Binding-site contacts:
Ligand atom N7 contacts residue 1WA8 of chain 2.B at 3.3 Å.
Ligand atom N6 contacts residue DT3 of chain 1.B at 3.2 Å (h-bond).
Ligand atom N1 contacts residue DT3 of chain 1.B at 2.8 Å (h-bond).
Ligand atom C5' contacts residue 1WA8 of chain 2.B at 2.9 Å.
Ligand atom N3 contacts residue DA4 of chain 1.B at 3.1 Å (h-bond).
Ligand atom N6 contacts residue DA4 of chain 1.B at 3.4 Å (h-bond).
Ligand atom N6 contacts residue DT5 of chain 1.B at 3.4 Å (h-bond).
Ligand atom N1 contacts residue 1WA8 of chain 2.B at 3.3 Å.
Ligand atom O2 contacts residue 1WA6 of chain 1.B at 2.8 Å (h-bond).
Ligand atom N1 contacts residue 1WA8 of chain 1.B at 3.0 Å (h-bond).
Ligand atom C2 contacts residue DT3 of chain 1.B at 3.3 Å.
Ligand atom O3' contacts residue LEU96 of chain 1.A at 3.1 Å (h-bond).
Ligand atom N2 contacts residue ARG97 of chain 1.A at 3.4 Å (salt-bridge).
Ligand atom N6 contacts residue 1WA6 of chain 1.B at 2.6 Å (h-bond).
Ligand atom N2 contacts residue ASP95 of chain 1.A at 3.2 Å (salt-bridge).
Ligand atom N2 contacts residue LEU80 of chain 1.A at 3.3 Å.
Ligand atom N6 contacts residue 1WA8 of chain 1.B at 2.8 Å (h-bond).
Ligand atom N6 contacts residue 1WA8 of chain 2.B at 3.4 Å (h-bond).
Ligand atom N1 contacts residue 1WA6 of chain 1.B at 2.9 Å (h-bond).
Ligand atom N6 contacts residue 1WA7 of chain 1.B at 2.7 Å (h-bond).
Ligand atom N1 contacts residue 1WA7 of chain 1.B at 2.9 Å (h-bond).
Ligand atom P contacts residue 1WA8 of chain 2.B at 1.6 Å.
Ligand atom C2 contacts residue 1WA8 of chain 2.B at 3.3 Å.
Ligand atom C6 contacts residue 1WA8 of chain 2.B at 3.4 Å.
Ligand atom N1 contacts residue DC1 of chain 1.B at 3.0 Å (h-bond).
Ligand atom C2' contacts residue GLN94 of chain 1.A at 3.4 Å.
Ligand atom C8 contacts residue 1WA8 of chain 2.B at 3.2 Å.
Ligand atom O2 contacts residue 1WA7 of chain 1.B at 2.9 Å (h-bond).
Ligand atom OP1 contacts residue 1WA8 of chain 2.B at 2.5 Å (h-bond).
Ligand atom O5' contacts residue 1WA8 of chain 2.B at 2.5 Å (h-bond).
Ligand atom O6 contacts residue DC1 of chain 1.B at 3.2 Å (h-bond).
Ligand atom N6 contacts residue DT2 of chain 1.B at 3.3 Å (h-bond).
Ligand atom N1 contacts residue DT5 of chain 1.B at 3.3 Å (h-bond).
Ligand atom O2 contacts residue 1WA8 of chain 1.B at 2.9 Å (h-bond).
Ligand atom N6 contacts residue DC1 of chain 1.B at 3.1 Å (h-bond).
Ligand atom N2 contacts residue DC1 of chain 1.B at 2.7 Å (h-bond).
Ligand atom O2 contacts residue 1WA8 of chain 2.B at 3.4 Å (h-bond).
Ligand atom N1 contacts residue DT2 of chain 1.B at 3.0 Å (h-bond).
Ligand atom C4 contacts residue LEU80 of chain 1.A at 3.4 Å (hydrophobic).
Ligand atom OP2 contacts residue 1WA8 of chain 2.B at 2.4 Å (h-bond).

The protein below binds the small molecule below.
Small molecule (SMILES): Cc1cn([C@H]2C[C@H](O[P](=O)(O)OC[C@H]3O[C@@H](n4cnc5c(N)ncnc54)C[C@@H]3O[P](=O)(O)OC[C@H]3O[C@@H](n4cnc5c(N)ncnc54)C[C@@H]3O[P](=O)(O)OC[C@H]3O[C@@H](n4cnc5c(=O)nc(N)[nH]c54)C[C@@H]3O)[C@@H](CO[P](=O)(O)O[C@H]3C[C@H](n4cnc5c(N)ncnc54)O[C@@H]3CO[P](=O)(O)O[C@H]3C[C@H](n4cnc5c(N)[nH]c(=O)nc54)O[C@@H]3CO[P](=O)(O)O[C@H]3C[C@H](n4cnc5c(N)[nH]c(=O)nc54)O[C@@H]3CO[P](=O)(O)O[C@H]3C[C@H](n4cnc5c(N)[nH]c(=O)nc54)O[C@@H]3CO[PH](=O)O)O2)c(=O)[nH]c1=O

Sequence of chain 1.A:
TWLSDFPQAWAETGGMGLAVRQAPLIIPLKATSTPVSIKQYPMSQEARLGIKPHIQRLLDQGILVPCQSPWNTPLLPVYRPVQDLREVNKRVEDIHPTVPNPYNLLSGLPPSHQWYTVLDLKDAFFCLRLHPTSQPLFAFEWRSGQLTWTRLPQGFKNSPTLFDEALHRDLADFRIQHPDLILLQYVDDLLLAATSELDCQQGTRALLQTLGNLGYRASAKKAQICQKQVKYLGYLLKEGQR